Binding-site contacts:
Ligand atom C1 contacts residue SER1347 of chain 1.A at 3.5 Å.
Ligand atom C7 contacts residue ASN1345 of chain 1.A at 3.5 Å.
Ligand atom O5 contacts residue ASP1348 of chain 1.A at 3.1 Å (salt-bridge).
Ligand atom O6 contacts residue ASP1348 of chain 1.A at 3.7 Å.
Ligand atom O5 contacts residue SER1347 of chain 1.A at 4.2 Å.
Ligand atom C1 contacts residue ASN1345 of chain 1.A at 1.4 Å.
Ligand atom O7 contacts residue ASN1345 of chain 1.A at 4.4 Å.
Ligand atom C7 contacts residue SER1347 of chain 1.A at 4.4 Å.
Ligand atom C5 contacts residue ASN1345 of chain 1.A at 3.7 Å.
Ligand atom C2 contacts residue ASN1345 of chain 1.A at 2.5 Å.
Ligand atom C3 contacts residue ASN1345 of chain 1.A at 3.8 Å.
Ligand atom C4 contacts residue ASN1345 of chain 1.A at 4.2 Å.
Ligand atom C8 contacts residue SER1347 of chain 1.A at 3.5 Å.
Ligand atom O5 contacts residue ASN1345 of chain 1.A at 2.4 Å (h-bond).
Ligand atom C5 contacts residue ASP1348 of chain 1.A at 3.4 Å.
Ligand atom C1 contacts residue ASP1348 of chain 1.A at 3.9 Å.
Ligand atom C8 contacts residue ASN1345 of chain 1.A at 3.8 Å.
Ligand atom C6 contacts residue ASP1348 of chain 1.A at 3.2 Å.
Ligand atom N2 contacts residue ASN1345 of chain 1.A at 2.9 Å (h-bond).

This small molecule binds to this protein.
Small molecule (SMILES): CC(=O)N[C@@H]1[C@@H](O)[C@H](O)[C@@H](CO)O[C@H]1O

Sequence of chain 1.A:
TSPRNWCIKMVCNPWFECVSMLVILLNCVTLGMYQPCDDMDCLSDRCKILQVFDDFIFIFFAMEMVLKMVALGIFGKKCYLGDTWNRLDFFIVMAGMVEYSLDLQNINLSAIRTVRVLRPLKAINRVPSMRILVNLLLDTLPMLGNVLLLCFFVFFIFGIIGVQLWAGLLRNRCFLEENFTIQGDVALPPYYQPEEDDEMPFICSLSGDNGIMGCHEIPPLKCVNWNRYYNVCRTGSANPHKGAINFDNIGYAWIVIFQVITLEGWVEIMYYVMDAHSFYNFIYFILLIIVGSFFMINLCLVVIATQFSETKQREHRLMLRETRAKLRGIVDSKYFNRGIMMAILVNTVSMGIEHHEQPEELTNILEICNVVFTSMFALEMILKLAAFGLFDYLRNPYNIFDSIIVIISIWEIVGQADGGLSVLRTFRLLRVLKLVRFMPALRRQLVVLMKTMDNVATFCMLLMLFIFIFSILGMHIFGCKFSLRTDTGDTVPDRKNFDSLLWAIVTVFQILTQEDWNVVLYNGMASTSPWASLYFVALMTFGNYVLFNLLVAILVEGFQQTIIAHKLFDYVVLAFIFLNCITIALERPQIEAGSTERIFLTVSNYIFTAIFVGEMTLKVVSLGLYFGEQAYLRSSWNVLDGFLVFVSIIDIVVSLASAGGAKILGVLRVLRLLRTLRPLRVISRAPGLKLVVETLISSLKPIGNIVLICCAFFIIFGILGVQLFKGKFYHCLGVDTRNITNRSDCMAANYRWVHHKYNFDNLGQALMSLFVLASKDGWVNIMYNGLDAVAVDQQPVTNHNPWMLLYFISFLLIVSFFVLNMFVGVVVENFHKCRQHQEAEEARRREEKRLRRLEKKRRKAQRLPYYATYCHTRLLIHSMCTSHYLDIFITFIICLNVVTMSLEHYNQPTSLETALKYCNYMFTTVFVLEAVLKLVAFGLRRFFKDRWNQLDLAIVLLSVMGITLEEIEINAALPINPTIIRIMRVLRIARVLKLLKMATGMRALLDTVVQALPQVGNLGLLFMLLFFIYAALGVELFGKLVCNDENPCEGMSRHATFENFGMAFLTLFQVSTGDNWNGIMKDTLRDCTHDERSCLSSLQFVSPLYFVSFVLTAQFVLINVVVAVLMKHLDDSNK